Sequence of chain 1.A:
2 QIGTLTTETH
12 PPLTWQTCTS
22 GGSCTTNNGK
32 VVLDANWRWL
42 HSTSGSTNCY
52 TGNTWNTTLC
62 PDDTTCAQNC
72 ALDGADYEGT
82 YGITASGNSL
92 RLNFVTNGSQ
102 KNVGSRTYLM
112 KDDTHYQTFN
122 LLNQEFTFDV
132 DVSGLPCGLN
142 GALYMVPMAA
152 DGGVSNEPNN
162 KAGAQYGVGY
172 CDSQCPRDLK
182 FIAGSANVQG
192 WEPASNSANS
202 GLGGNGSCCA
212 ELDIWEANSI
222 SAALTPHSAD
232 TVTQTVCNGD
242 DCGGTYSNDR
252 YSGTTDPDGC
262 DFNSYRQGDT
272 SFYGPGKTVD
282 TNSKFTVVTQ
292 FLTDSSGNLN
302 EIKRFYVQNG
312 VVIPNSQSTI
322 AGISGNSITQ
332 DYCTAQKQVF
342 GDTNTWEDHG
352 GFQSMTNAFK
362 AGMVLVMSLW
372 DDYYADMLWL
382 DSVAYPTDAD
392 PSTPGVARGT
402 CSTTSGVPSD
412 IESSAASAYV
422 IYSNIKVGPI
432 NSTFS

Binding-site contacts:
Ligand atom O7 contacts residue GLN190 of chain 1.A at 2.9 Å (h-bond).
Ligand atom C4 contacts residue ASN206 of chain 1.A at 4.3 Å.
Ligand atom C6 contacts residue GLY191 of chain 1.A at 4.2 Å.
Ligand atom C3 contacts residue ASN206 of chain 1.A at 3.9 Å.
Ligand atom C7 contacts residue ASN206 of chain 1.A at 3.5 Å.
Ligand atom O6 contacts residue GLN190 of chain 1.A at 4.4 Å.
Ligand atom C7 contacts residue GLN190 of chain 1.A at 3.9 Å.
Ligand atom C6 contacts residue GLN190 of chain 1.A at 3.4 Å.
Ligand atom N2 contacts residue GLN190 of chain 1.A at 4.3 Å.
Ligand atom C8 contacts residue VAL237 of chain 1.A at 4.2 Å (hydrophobic).
Ligand atom O4 contacts residue GLN190 of chain 1.A at 3.0 Å (h-bond).
Ligand atom C5 contacts residue GLN190 of chain 1.A at 3.8 Å.
Ligand atom C5 contacts residue ASP64 of chain 1.A at 4.2 Å.
Ligand atom C3 contacts residue GLN190 of chain 1.A at 4.4 Å.
Ligand atom O5 contacts residue ASN206 of chain 1.A at 2.2 Å (h-bond).
Ligand atom C4 contacts residue GLN190 of chain 1.A at 4.0 Å.
Ligand atom C5 contacts residue GLY205 of chain 1.A at 4.5 Å.
Ligand atom O5 contacts residue GLY205 of chain 1.A at 3.8 Å.
Ligand atom O6 contacts residue ASN239 of chain 1.A at 4.2 Å.
Ligand atom C8 contacts residue GLY191 of chain 1.A at 3.7 Å.
Ligand atom C8 contacts residue GLN190 of chain 1.A at 4.2 Å.
Ligand atom O5 contacts residue GLN190 of chain 1.A at 4.3 Å.
Ligand atom O7 contacts residue ASN206 of chain 1.A at 3.1 Å (h-bond).
Ligand atom C6 contacts residue ASN206 of chain 1.A at 4.5 Å.
Ligand atom C1 contacts residue ASP64 of chain 1.A at 3.6 Å.
Ligand atom C2 contacts residue GLN190 of chain 1.A at 4.0 Å.
Ligand atom N2 contacts residue ASN206 of chain 1.A at 3.2 Å (h-bond).
Ligand atom C7 contacts residue VAL237 of chain 1.A at 4.3 Å (hydrophobic).
Ligand atom O5 contacts residue ASP64 of chain 1.A at 4.2 Å.
Ligand atom O6 contacts residue GLY205 of chain 1.A at 3.6 Å.
Ligand atom C1 contacts residue GLN190 of chain 1.A at 4.0 Å.
Ligand atom C5 contacts residue ASN206 of chain 1.A at 3.5 Å.
Ligand atom C2 contacts residue ASN206 of chain 1.A at 2.7 Å.
Ligand atom C1 contacts residue ASN206 of chain 1.A at 1.4 Å.
Ligand atom C6 contacts residue GLY205 of chain 1.A at 3.8 Å.
Ligand atom O7 contacts residue VAL237 of chain 1.A at 4.1 Å.

This small molecule binds to this protein.
Small molecule (SMILES): CC(=O)N[C@H]1[C@H](O[C@H]2[C@H](O)[C@@H](NC(C)=O)CO[C@@H]2CO)O[C@H](CO)[C@@H](O)[C@@H]1O